Sequence of chain 1.B:
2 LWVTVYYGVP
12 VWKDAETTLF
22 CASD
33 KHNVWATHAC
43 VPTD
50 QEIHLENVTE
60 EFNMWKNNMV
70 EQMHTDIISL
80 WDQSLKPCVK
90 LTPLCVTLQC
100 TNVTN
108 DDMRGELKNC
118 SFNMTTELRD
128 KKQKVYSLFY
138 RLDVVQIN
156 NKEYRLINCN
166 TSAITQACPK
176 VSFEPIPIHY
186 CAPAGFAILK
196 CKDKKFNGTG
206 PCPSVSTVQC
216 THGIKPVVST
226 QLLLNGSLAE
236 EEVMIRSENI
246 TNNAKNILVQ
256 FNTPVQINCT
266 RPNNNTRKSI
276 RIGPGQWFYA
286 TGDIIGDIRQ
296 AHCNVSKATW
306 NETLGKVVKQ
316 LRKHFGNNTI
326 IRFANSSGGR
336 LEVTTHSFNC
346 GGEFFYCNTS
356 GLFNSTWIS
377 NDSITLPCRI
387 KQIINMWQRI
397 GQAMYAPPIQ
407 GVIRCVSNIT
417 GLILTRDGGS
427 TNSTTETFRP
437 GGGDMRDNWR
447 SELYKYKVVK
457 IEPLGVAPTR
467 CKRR

Binding-site contacts:
Ligand atom C7 contacts residue SER379 of chain 1.B at 4.5 Å.
Ligand atom C2 contacts residue GLN261 of chain 1.B at 3.5 Å.
Ligand atom C4 contacts residue GLN261 of chain 1.B at 4.4 Å.
Ligand atom C4 contacts residue ASN263 of chain 1.B at 4.2 Å.
Ligand atom C3 contacts residue GLN261 of chain 1.B at 3.3 Å.
Ligand atom O7 contacts residue ASN299 of chain 1.B at 4.3 Å.
Ligand atom C8 contacts residue SER379 of chain 1.B at 4.0 Å.
Ligand atom O7 contacts residue SER379 of chain 1.B at 4.1 Å.
Ligand atom C7 contacts residue ASN263 of chain 1.B at 3.2 Å.
Ligand atom C5 contacts residue GLN261 of chain 1.B at 4.5 Å.
Ligand atom C1 contacts residue ASN263 of chain 1.B at 1.4 Å.
Ligand atom C1 contacts residue GLN261 of chain 1.B at 3.7 Å.
Ligand atom C7 contacts residue GLN261 of chain 1.B at 4.3 Å.
Ligand atom C2 contacts residue ASN263 of chain 1.B at 2.5 Å.
Ligand atom C8 contacts residue SER301 of chain 1.B at 3.5 Å.
Ligand atom C8 contacts residue ASN263 of chain 1.B at 4.3 Å.
Ligand atom N2 contacts residue GLN261 of chain 1.B at 3.2 Å (h-bond).
Ligand atom O6 contacts residue VAL412 of chain 1.B at 4.1 Å.
Ligand atom C3 contacts residue ASN263 of chain 1.B at 3.8 Å.
Ligand atom C8 contacts residue VAL300 of chain 1.B at 4.1 Å (hydrophobic).
Ligand atom C5 contacts residue ASN263 of chain 1.B at 3.6 Å.
Ligand atom O5 contacts residue ASN263 of chain 1.B at 2.4 Å (h-bond).
Ligand atom N2 contacts residue ASN263 of chain 1.B at 2.9 Å (h-bond).
Ligand atom O7 contacts residue ASN263 of chain 1.B at 3.0 Å (h-bond).
Ligand atom O3 contacts residue GLN261 of chain 1.B at 4.1 Å.

The small molecule below binds the protein below.
Small molecule (SMILES): CC(=O)N[C@@H]1[C@@H](O)[C@H](O)[C@@H](CO)O[C@H]1O